The small molecule below binds the protein below.
Small molecule (SMILES): CC(=O)N[C@@H]1[C@@H](O)[C@H](O)[C@@H](CO)O[C@H]1O

Binding-site contacts:
Ligand atom C1 contacts residue PRO7 of chain 1.A at 3.7 Å (hydrophobic).
Ligand atom C7 contacts residue PRO7 of chain 1.A at 3.5 Å (hydrophobic).
Ligand atom C8 contacts residue ASN208 of chain 1.A at 4.4 Å.
Ligand atom O7 contacts residue ASN208 of chain 1.A at 3.5 Å (h-bond).
Ligand atom C2 contacts residue PRO7 of chain 1.A at 3.6 Å (hydrophobic).
Ligand atom N2 contacts residue ARG8 of chain 1.A at 4.2 Å.
Ligand atom C8 contacts residue ARG8 of chain 1.A at 4.0 Å.
Ligand atom C8 contacts residue PRO7 of chain 1.A at 3.4 Å (hydrophobic).
Ligand atom C8 contacts residue ARG280 of chain 1.A at 4.2 Å.
Ligand atom O6 contacts residue TYR6 of chain 1.A at 3.6 Å.
Ligand atom C5 contacts residue TYR6 of chain 1.A at 3.9 Å (hydrophobic).
Ligand atom C2 contacts residue ASN208 of chain 1.A at 2.4 Å.
Ligand atom C3 contacts residue ASN208 of chain 1.A at 3.8 Å.
Ligand atom O5 contacts residue TYR6 of chain 1.A at 3.9 Å.
Ligand atom C8 contacts residue LEU9 of chain 1.A at 4.3 Å (hydrophobic).
Ligand atom C3 contacts residue PRO7 of chain 1.A at 3.9 Å (hydrophobic).
Ligand atom C1 contacts residue ASN208 of chain 1.A at 1.5 Å.
Ligand atom C7 contacts residue ASN208 of chain 1.A at 3.3 Å.
Ligand atom C5 contacts residue ASN208 of chain 1.A at 3.7 Å.
Ligand atom C6 contacts residue TYR6 of chain 1.A at 4.1 Å (hydrophobic).
Ligand atom C4 contacts residue ASN208 of chain 1.A at 4.2 Å.
Ligand atom N2 contacts residue PRO7 of chain 1.A at 2.8 Å (h-bond).
Ligand atom N2 contacts residue ASN208 of chain 1.A at 2.8 Å (h-bond).
Ligand atom O5 contacts residue ASN208 of chain 1.A at 2.4 Å (h-bond).
Ligand atom C1 contacts residue TYR6 of chain 1.A at 4.0 Å (hydrophobic).

Sequence of chain 1.A:
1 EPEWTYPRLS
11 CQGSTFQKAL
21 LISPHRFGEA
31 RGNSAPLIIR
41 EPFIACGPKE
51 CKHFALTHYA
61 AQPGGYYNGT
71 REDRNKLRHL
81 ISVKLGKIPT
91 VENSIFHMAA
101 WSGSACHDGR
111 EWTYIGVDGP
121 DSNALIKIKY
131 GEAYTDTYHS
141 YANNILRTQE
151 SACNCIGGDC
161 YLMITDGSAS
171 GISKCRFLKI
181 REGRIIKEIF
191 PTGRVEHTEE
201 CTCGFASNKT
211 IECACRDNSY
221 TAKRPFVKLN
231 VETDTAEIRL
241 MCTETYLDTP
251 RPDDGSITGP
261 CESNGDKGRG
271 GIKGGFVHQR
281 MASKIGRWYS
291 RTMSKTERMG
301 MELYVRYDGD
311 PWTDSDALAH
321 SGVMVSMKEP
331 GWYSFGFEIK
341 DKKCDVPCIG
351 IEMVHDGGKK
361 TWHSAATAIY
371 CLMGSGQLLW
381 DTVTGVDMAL